The small molecule below binds the protein below.
Small molecule (SMILES): O=C(O)[C@@](O)(COP(=O)(O)O)[C@H](O)[C@H](O)COP(=O)(O)O

Binding-site contacts:
Ligand atom O5P contacts residue ARG281 of chain 1.A at 2.8 Å (salt-bridge).
Ligand atom O7 contacts residue GLU53 of chain 2.D at 3.4 Å (salt-bridge).
Ligand atom O7 contacts residue LYS320 of chain 1.A at 2.9 Å (salt-bridge).
Ligand atom C contacts residue ASN109 of chain 2.D at 3.5 Å.
Ligand atom O2P contacts residue THR58 of chain 2.D at 2.6 Å (h-bond).
Ligand atom P1 contacts residue THR58 of chain 2.D at 3.5 Å.
Ligand atom O3 contacts residue MG1 of chain 1.J at 2.2 Å.
Ligand atom O1P contacts residue GLY367 of chain 1.A at 2.8 Å (h-bond).
Ligand atom O3P contacts residue GLY389 of chain 1.A at 3.0 Å (h-bond).
Ligand atom O6P contacts residue HIS313 of chain 1.A at 2.7 Å (h-bond).
Ligand atom C3 contacts residue MG1 of chain 1.J at 3.0 Å.
Ligand atom O2 contacts residue ASP189 of chain 1.A at 3.2 Å (salt-bridge).
Ligand atom O2P contacts residue LYS161 of chain 1.A at 3.4 Å.
Ligand atom O3 contacts residue ASN109 of chain 2.D at 3.4 Å (h-bond).
Ligand atom O6 contacts residue ASP189 of chain 1.A at 3.0 Å (salt-bridge).
Ligand atom C contacts residue MG1 of chain 1.J at 2.8 Å.
Ligand atom O6P contacts residue SER365 of chain 1.A at 3.2 Å (h-bond).
Ligand atom O2 contacts residue KCX187 of chain 1.A at 3.2 Å (h-bond).
Ligand atom O6 contacts residue GLU190 of chain 1.A at 3.1 Å (salt-bridge).
Ligand atom O6 contacts residue LYS163 of chain 1.A at 3.0 Å (salt-bridge).
Ligand atom O2 contacts residue THR159 of chain 1.A at 3.0 Å (h-bond).
Ligand atom O2 contacts residue MG1 of chain 1.J at 2.2 Å.
Ligand atom O4 contacts residue GLY366 of chain 1.A at 3.2 Å.
Ligand atom C2 contacts residue MG1 of chain 1.J at 2.8 Å.
Ligand atom O4P contacts residue ARG281 of chain 1.A at 3.0 Å (salt-bridge).
Ligand atom O1P contacts residue TRP59 of chain 2.D at 3.3 Å.
Ligand atom O2 contacts residue LYS161 of chain 1.A at 3.0 Å (salt-bridge).
Ligand atom O6 contacts residue MG1 of chain 1.J at 2.1 Å.
Ligand atom O1P contacts residue LYS320 of chain 1.A at 2.6 Å (salt-bridge).
Ligand atom O4 contacts residue SER365 of chain 1.A at 3.0 Å (h-bond).
Ligand atom O5 contacts residue LEU321 of chain 1.A at 3.1 Å.
Ligand atom O3 contacts residue GLU190 of chain 1.A at 2.9 Å (salt-bridge).
Ligand atom O1P contacts residue GLY366 of chain 1.A at 3.5 Å.
Ligand atom O6 contacts residue ASN109 of chain 2.D at 2.9 Å (h-bond).
Ligand atom O3 contacts residue HIS280 of chain 1.A at 3.0 Å (h-bond).
Ligand atom O6 contacts residue LYS161 of chain 1.A at 3.5 Å (salt-bridge).
Ligand atom O1 contacts residue LYS161 of chain 1.A at 3.2 Å (salt-bridge).
Ligand atom O3 contacts residue KCX187 of chain 1.A at 2.6 Å (h-bond).
Ligand atom O2P contacts residue GLY390 of chain 1.A at 2.7 Å (h-bond).
Ligand atom C3 contacts residue KCX187 of chain 1.A at 3.0 Å.

Sequence of chain 2.D:
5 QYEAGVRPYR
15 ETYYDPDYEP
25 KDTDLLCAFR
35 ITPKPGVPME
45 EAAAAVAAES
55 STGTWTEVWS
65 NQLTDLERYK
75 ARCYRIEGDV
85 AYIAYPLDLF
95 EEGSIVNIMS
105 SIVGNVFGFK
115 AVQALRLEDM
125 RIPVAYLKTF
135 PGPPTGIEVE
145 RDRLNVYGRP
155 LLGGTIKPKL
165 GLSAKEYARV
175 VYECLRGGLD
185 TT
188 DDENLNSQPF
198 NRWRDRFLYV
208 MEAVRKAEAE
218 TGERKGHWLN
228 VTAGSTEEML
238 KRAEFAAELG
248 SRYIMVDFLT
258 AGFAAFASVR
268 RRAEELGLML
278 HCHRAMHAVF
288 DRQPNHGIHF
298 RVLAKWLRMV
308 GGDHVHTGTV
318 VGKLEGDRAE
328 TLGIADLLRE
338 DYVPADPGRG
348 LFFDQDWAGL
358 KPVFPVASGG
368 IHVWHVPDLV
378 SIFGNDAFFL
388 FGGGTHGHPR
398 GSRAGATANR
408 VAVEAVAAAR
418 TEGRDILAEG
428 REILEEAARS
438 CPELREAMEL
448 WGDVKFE

Sequence of chain 1.A:
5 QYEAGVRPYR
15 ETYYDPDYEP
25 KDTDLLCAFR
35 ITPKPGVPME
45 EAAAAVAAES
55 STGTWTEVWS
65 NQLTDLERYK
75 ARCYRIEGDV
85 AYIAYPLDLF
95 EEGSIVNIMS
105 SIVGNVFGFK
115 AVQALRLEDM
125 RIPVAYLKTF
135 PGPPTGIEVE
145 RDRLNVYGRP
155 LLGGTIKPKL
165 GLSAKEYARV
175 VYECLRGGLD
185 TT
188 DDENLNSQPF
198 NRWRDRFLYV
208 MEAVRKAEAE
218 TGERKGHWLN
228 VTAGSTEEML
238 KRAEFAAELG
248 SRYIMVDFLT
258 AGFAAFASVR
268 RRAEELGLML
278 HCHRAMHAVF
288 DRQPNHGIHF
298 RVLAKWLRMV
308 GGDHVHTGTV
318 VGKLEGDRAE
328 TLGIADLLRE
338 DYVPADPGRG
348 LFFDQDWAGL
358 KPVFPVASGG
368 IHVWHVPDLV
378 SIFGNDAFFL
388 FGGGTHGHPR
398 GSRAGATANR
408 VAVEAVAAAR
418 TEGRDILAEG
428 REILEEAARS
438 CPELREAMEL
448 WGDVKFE